Binding-site contacts:
Ligand atom C5B contacts residue LEU106 of chain 13.A at 3.5 Å (hydrophobic).
Ligand atom C7C contacts residue TYR128 of chain 13.A at 3.6 Å (hydrophobic).
Ligand atom C6B contacts residue LEU106 of chain 13.A at 3.9 Å (hydrophobic).
Ligand atom CM1 contacts residue SER107 of chain 13.A at 3.9 Å.
Ligand atom C6C contacts residue VAL191 of chain 13.A at 3.2 Å (hydrophobic).
Ligand atom N2 contacts residue ALA24 of chain 13.C at 3.4 Å.
Ligand atom C31 contacts residue ALA150 of chain 13.A at 3.5 Å (hydrophobic).
Ligand atom O1B contacts residue MET221 of chain 13.A at 3.4 Å.
Ligand atom N2 contacts residue PHE186 of chain 13.A at 3.7 Å.
Ligand atom C3C contacts residue TYR128 of chain 13.A at 3.9 Å (hydrophobic).
Ligand atom C5 contacts residue PHE186 of chain 13.A at 3.5 Å (hydrophobic).
Ligand atom C2B contacts residue MET221 of chain 13.A at 3.5 Å (hydrophobic).
Ligand atom C5 contacts residue TYR152 of chain 13.A at 3.8 Å (hydrophobic).
Ligand atom C3C contacts residue VAL188 of chain 13.A at 3.3 Å (hydrophobic).
Ligand atom O1 contacts residue ALA24 of chain 13.C at 3.6 Å.
Ligand atom C6B contacts residue TYR197 of chain 13.A at 3.6 Å (hydrophobic).
Ligand atom C1B contacts residue MET221 of chain 13.A at 3.8 Å (hydrophobic).
Ligand atom C3B contacts residue MET221 of chain 13.A at 3.8 Å (hydrophobic).
Ligand atom C3 contacts residue PHE186 of chain 13.A at 3.8 Å (hydrophobic).
Ligand atom C31 contacts residue SER175 of chain 13.A at 3.6 Å.
Ligand atom C31 contacts residue VAL176 of chain 13.A at 3.3 Å (hydrophobic).
Ligand atom C5C contacts residue ILE104 of chain 13.A at 3.8 Å (hydrophobic).
Ligand atom C4 contacts residue TYR152 of chain 13.A at 3.9 Å (hydrophobic).
Ligand atom C4A contacts residue ASN219 of chain 13.A at 3.5 Å.
Ligand atom C3 contacts residue PRO174 of chain 13.A at 3.8 Å (hydrophobic).
Ligand atom C5C contacts residue TYR128 of chain 13.A at 3.5 Å (hydrophobic).
Ligand atom C5B contacts residue TYR197 of chain 13.A at 3.7 Å (hydrophobic).
Ligand atom C7C contacts residue TYR197 of chain 13.A at 3.8 Å (hydrophobic).
Ligand atom C31 contacts residue PRO174 of chain 13.A at 3.4 Å (hydrophobic).
Ligand atom O1 contacts residue VAL188 of chain 13.A at 3.8 Å.
Ligand atom C2C contacts residue VAL188 of chain 13.A at 3.2 Å (hydrophobic).
Ligand atom O1 contacts residue TYR152 of chain 13.A at 3.9 Å.
Ligand atom C4B contacts residue LEU106 of chain 13.A at 3.7 Å (hydrophobic).
Ligand atom C4C contacts residue TYR152 of chain 13.A at 3.8 Å (hydrophobic).
Ligand atom O1 contacts residue PHE186 of chain 13.A at 3.5 Å.
Ligand atom N3A contacts residue ASN219 of chain 13.A at 3.0 Å (h-bond).
Ligand atom C4 contacts residue PHE186 of chain 13.A at 3.6 Å (hydrophobic).
Ligand atom C4 contacts residue MET224 of chain 13.A at 3.8 Å (hydrophobic).
Ligand atom C6C contacts residue MET221 of chain 13.A at 3.7 Å (hydrophobic).
Ligand atom O1B contacts residue TYR128 of chain 13.A at 3.9 Å.

A protein and the small-molecule ligand that binds it are described below.
Small molecule (SMILES): Cc1cc(CCCCCCCOc2ccc(C3=N[C@@H](C)CO3)cc2)on1

Sequence of chain 13.A:
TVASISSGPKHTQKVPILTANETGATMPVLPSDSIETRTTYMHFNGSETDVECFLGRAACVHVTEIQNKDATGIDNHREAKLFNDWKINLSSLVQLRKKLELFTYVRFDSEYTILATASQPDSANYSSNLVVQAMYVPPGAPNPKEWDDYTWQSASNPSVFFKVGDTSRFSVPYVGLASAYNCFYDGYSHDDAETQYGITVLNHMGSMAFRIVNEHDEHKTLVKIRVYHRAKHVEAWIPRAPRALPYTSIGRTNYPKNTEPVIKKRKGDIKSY

Sequence of chain 13.C:
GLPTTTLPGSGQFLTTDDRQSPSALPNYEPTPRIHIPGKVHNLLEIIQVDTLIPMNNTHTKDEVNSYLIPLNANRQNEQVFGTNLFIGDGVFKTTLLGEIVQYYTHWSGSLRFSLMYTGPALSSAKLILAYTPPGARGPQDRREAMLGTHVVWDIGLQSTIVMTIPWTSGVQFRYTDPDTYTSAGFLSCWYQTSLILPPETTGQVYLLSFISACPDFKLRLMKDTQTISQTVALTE